A small-molecule ligand and the protein it binds are described below.
Small molecule (SMILES): CC(=O)N[C@@H]1[C@@H](O)[C@H](O)[C@@H](CO)O[C@H]1O

Binding-site contacts:
Ligand atom O6 contacts residue SER687 of chain 1.A at 3.1 Å (h-bond).
Ligand atom O5 contacts residue SER687 of chain 1.A at 3.5 Å (h-bond).
Ligand atom C2 contacts residue ASP734 of chain 1.A at 3.7 Å.
Ligand atom C8 contacts residue ILE732 of chain 1.A at 3.8 Å (hydrophobic).
Ligand atom C4 contacts residue ASN709 of chain 1.A at 4.3 Å.
Ligand atom C6 contacts residue SER688 of chain 1.A at 4.4 Å.
Ligand atom O5 contacts residue ASN709 of chain 1.A at 2.4 Å (h-bond).
Ligand atom C5 contacts residue SER687 of chain 1.A at 4.3 Å.
Ligand atom C1 contacts residue ASN709 of chain 1.A at 1.5 Å.
Ligand atom N2 contacts residue ASP734 of chain 1.A at 3.0 Å (salt-bridge).
Ligand atom C2 contacts residue ASN709 of chain 1.A at 2.5 Å.
Ligand atom C8 contacts residue PRO760 of chain 1.A at 4.3 Å (hydrophobic).
Ligand atom N2 contacts residue ASN709 of chain 1.A at 2.9 Å (h-bond).
Ligand atom O7 contacts residue ASN709 of chain 1.A at 4.5 Å.
Ligand atom C1 contacts residue SER687 of chain 1.A at 4.3 Å.
Ligand atom O6 contacts residue SER711 of chain 1.A at 4.0 Å.
Ligand atom C5 contacts residue SER711 of chain 1.A at 3.6 Å.
Ligand atom O5 contacts residue SER711 of chain 1.A at 3.5 Å (h-bond).
Ligand atom C1 contacts residue ASP734 of chain 1.A at 3.7 Å.
Ligand atom C6 contacts residue SER687 of chain 1.A at 4.1 Å.
Ligand atom C8 contacts residue ASP734 of chain 1.A at 3.8 Å.
Ligand atom O6 contacts residue SER688 of chain 1.A at 3.1 Å (h-bond).
Ligand atom C7 contacts residue ASN709 of chain 1.A at 3.9 Å.
Ligand atom C1 contacts residue SER711 of chain 1.A at 3.5 Å.
Ligand atom C3 contacts residue ASN709 of chain 1.A at 3.8 Å.
Ligand atom C6 contacts residue SER711 of chain 1.A at 4.4 Å.
Ligand atom C5 contacts residue ASN709 of chain 1.A at 3.7 Å.
Ligand atom C3 contacts residue ASP734 of chain 1.A at 4.0 Å.
Ligand atom C7 contacts residue ASP734 of chain 1.A at 3.8 Å.

Sequence of chain 1.A:
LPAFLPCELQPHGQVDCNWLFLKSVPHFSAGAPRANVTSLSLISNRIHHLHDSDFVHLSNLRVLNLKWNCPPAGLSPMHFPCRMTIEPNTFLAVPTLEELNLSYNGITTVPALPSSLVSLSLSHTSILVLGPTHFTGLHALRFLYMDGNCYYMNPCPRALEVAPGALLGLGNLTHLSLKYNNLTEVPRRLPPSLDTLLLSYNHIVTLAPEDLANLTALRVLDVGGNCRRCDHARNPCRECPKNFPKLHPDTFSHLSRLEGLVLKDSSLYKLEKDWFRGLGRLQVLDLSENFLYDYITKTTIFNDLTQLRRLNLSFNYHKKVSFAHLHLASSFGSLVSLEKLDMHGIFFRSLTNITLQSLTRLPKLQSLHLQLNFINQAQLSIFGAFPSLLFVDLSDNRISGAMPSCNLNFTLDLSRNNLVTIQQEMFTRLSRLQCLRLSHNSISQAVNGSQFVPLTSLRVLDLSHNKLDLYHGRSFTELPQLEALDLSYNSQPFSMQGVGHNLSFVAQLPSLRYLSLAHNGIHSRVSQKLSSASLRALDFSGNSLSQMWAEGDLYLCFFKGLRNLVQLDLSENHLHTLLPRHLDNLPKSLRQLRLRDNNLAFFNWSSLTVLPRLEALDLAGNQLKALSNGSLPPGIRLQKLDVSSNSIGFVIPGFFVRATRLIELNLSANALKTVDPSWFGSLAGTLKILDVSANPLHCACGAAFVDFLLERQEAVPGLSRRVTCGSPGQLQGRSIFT